The small molecule below binds the protein below.
Small molecule (SMILES): O=C[C@H](O)COP(=O)(O)O

Sequence of chain 1.A:
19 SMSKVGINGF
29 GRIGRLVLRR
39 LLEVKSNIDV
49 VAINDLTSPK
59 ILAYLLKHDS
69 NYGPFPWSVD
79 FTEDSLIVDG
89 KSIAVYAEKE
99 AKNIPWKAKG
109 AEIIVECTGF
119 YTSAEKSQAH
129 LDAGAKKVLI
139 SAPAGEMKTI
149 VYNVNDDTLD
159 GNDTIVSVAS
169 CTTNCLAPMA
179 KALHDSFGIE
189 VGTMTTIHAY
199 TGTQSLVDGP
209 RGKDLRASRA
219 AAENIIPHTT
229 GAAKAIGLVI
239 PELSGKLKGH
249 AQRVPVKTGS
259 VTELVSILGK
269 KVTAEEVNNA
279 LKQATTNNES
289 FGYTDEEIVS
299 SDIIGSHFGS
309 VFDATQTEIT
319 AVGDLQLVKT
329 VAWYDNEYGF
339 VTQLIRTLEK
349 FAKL

Binding-site contacts:
Ligand atom O4P contacts residue NAD1 of chain 1.E at 3.6 Å.
Ligand atom P contacts residue THR201 of chain 1.A at 4.1 Å.
Ligand atom C3 contacts residue THR201 of chain 1.A at 3.2 Å.
Ligand atom C3 contacts residue GLY200 of chain 1.A at 4.0 Å.
Ligand atom P contacts residue ARG251 of chain 1.A at 4.0 Å.
Ligand atom O3P contacts residue THR201 of chain 1.A at 4.1 Å.
Ligand atom C2 contacts residue GLY200 of chain 1.A at 3.6 Å.
Ligand atom O1P contacts residue THR199 of chain 1.A at 3.4 Å (h-bond).
Ligand atom O2 contacts residue NAD1 of chain 1.E at 2.4 Å (h-bond).
Ligand atom P contacts residue THR199 of chain 1.A at 3.7 Å.
Ligand atom C1 contacts residue GLY200 of chain 1.A at 3.2 Å.
Ligand atom P contacts residue NAD1 of chain 1.E at 3.6 Å.
Ligand atom C3 contacts residue NAD1 of chain 1.E at 4.0 Å.
Ligand atom O1P contacts residue NAD1 of chain 1.E at 3.6 Å.
Ligand atom O4P contacts residue ARG251 of chain 1.A at 3.8 Å.
Ligand atom O1P contacts residue THR201 of chain 1.A at 4.3 Å.
Ligand atom C2 contacts residue THR201 of chain 1.A at 3.8 Å.
Ligand atom O1 contacts residue GLY200 of chain 1.A at 3.3 Å.
Ligand atom C1 contacts residue THR201 of chain 1.A at 3.3 Å.
Ligand atom O2P contacts residue THR201 of chain 1.A at 2.9 Å (h-bond).
Ligand atom O2P contacts residue ARG251 of chain 1.A at 3.1 Å (salt-bridge).
Ligand atom O4P contacts residue THR199 of chain 1.A at 4.2 Å.
Ligand atom O3P contacts residue NAD1 of chain 1.E at 2.6 Å (h-bond).
Ligand atom C3 contacts residue THR199 of chain 1.A at 3.2 Å.
Ligand atom C2 contacts residue THR199 of chain 1.A at 4.0 Å.
Ligand atom O1 contacts residue NAD1 of chain 1.E at 2.8 Å (h-bond).
Ligand atom C2 contacts residue NAD1 of chain 1.E at 2.8 Å.
Ligand atom C1 contacts residue NAD1 of chain 1.E at 2.9 Å.
Ligand atom O2P contacts residue THR199 of chain 1.A at 2.8 Å (h-bond).
Ligand atom O1 contacts residue THR201 of chain 1.A at 3.4 Å (h-bond).